A small-molecule ligand and the protein it binds are described below.
Small molecule (SMILES): NS(=O)(=O)c1ccc(C(=O)NCCN2CC(=O)O[Cu]OC(=O)C2)cc1

Binding-site contacts:
Ligand atom O1 contacts residue HIS64 of chain 1.A at 3.6 Å.
Ligand atom OXC contacts residue HIS243 of chain 1.A at 3.8 Å.
Ligand atom C13 contacts residue HIS243 of chain 1.A at 3.8 Å.
Ligand atom O1 contacts residue GLY63 of chain 1.A at 3.4 Å (h-bond).
Ligand atom C2 contacts residue HIS243 of chain 1.A at 3.5 Å.
Ligand atom O2 contacts residue MET241 of chain 1.A at 3.1 Å.
Ligand atom OXB contacts residue GLN242 of chain 1.A at 3.1 Å.
Ligand atom C3 contacts residue ASP8 of chain 1.A at 3.8 Å.
Ligand atom C4 contacts residue GLN242 of chain 1.A at 3.8 Å.
Ligand atom CU contacts residue HIS243 of chain 1.A at 2.5 Å.
Ligand atom S contacts residue HIS243 of chain 1.A at 3.4 Å (h-bond).
Ligand atom S contacts residue MET241 of chain 1.A at 4.1 Å.
Ligand atom C13 contacts residue GLN242 of chain 1.A at 3.4 Å.
Ligand atom C4 contacts residue MET241 of chain 1.A at 4.2 Å (hydrophobic).
Ligand atom N1 contacts residue TYR7 of chain 1.A at 3.2 Å.
Ligand atom OXA contacts residue GLN242 of chain 1.A at 3.1 Å.
Ligand atom OXA contacts residue SER99 of chain 1.A at 3.9 Å.
Ligand atom N8 contacts residue ASP8 of chain 1.A at 4.0 Å.
Ligand atom O7 contacts residue GLN242 of chain 1.A at 3.3 Å.
Ligand atom O2 contacts residue HIS243 of chain 1.A at 3.2 Å (h-bond).
Ligand atom C2 contacts residue ASP8 of chain 1.A at 3.7 Å.
Ligand atom C1 contacts residue GLN242 of chain 1.A at 3.7 Å.
Ligand atom S contacts residue HIS64 of chain 1.A at 4.2 Å.
Ligand atom C6 contacts residue PRO240 of chain 1.A at 2.9 Å (hydrophobic).
Ligand atom O1 contacts residue SER231 of chain 1.A at 3.8 Å.
Ligand atom O1 contacts residue MET241 of chain 1.A at 4.2 Å.
Ligand atom C6 contacts residue GLN242 of chain 1.A at 3.6 Å.
Ligand atom C5 contacts residue PRO240 of chain 1.A at 2.9 Å (hydrophobic).
Ligand atom O2 contacts residue HIS64 of chain 1.A at 3.8 Å.
Ligand atom OXB contacts residue HIS243 of chain 1.A at 2.8 Å.
Ligand atom C3 contacts residue HIS243 of chain 1.A at 3.7 Å.
Ligand atom C5 contacts residue GLN242 of chain 1.A at 3.4 Å.
Ligand atom O2 contacts residue GLN242 of chain 1.A at 3.6 Å.
Ligand atom C5 contacts residue MET241 of chain 1.A at 3.6 Å (hydrophobic).
Ligand atom N1 contacts residue HIS64 of chain 1.A at 4.1 Å.
Ligand atom N1 contacts residue HIS243 of chain 1.A at 2.7 Å (h-bond).
Ligand atom C7 contacts residue GLN242 of chain 1.A at 3.8 Å.
Ligand atom N1 contacts residue ASN244 of chain 1.A at 4.2 Å.
Ligand atom OXD contacts residue ASP9 of chain 1.A at 3.6 Å.
Ligand atom C4 contacts residue HIS243 of chain 1.A at 3.8 Å.

Sequence of chain 1.A:
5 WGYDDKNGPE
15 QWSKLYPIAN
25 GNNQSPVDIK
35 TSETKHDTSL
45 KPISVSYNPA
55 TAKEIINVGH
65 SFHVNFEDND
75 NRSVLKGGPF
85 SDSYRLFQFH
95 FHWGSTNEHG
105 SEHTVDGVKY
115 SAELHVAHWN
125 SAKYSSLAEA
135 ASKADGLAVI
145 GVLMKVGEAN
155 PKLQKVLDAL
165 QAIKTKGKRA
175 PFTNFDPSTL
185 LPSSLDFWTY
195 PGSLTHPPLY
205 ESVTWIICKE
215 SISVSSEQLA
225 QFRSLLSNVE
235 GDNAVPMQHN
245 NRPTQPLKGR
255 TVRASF